This small molecule binds to this protein.
Small molecule (SMILES): Cc1nc(Nc2n[nH]c3c2CN(C(=O)N[C@H](CN(C)C)c2ccccc2)C3(C)C)c2sccc2n1

Binding-site contacts:
Ligand atom C12 contacts residue LEU99 of chain 1.A at 3.5 Å (hydrophobic).
Ligand atom C1 contacts residue LEU99 of chain 1.A at 3.8 Å (hydrophobic).
Ligand atom C4 contacts residue ILE28 of chain 1.A at 3.4 Å (hydrophobic).
Ligand atom N16 contacts residue LEU99 of chain 1.A at 3.0 Å (h-bond).
Ligand atom C6 contacts residue LEU99 of chain 1.A at 3.8 Å (hydrophobic).
Ligand atom N3 contacts residue ILE28 of chain 1.A at 3.2 Å.
Ligand atom C12 contacts residue LEU148 of chain 1.A at 3.7 Å (hydrophobic).
Ligand atom C31 contacts residue GLY31 of chain 1.A at 3.6 Å.
Ligand atom C13 contacts residue LEU148 of chain 1.A at 3.4 Å (hydrophobic).
Ligand atom C31 contacts residue GLY34 of chain 1.A at 3.3 Å.
Ligand atom C14 contacts residue ALA49 of chain 1.A at 3.8 Å (hydrophobic).
Ligand atom C34 contacts residue MET96 of chain 1.A at 3.8 Å (hydrophobic).
Ligand atom O21 contacts residue LYS51 of chain 1.A at 3.7 Å.
Ligand atom C32 contacts residue VAL36 of chain 1.A at 3.8 Å (hydrophobic).
Ligand atom C27 contacts residue THR158 of chain 1.A at 3.6 Å.
Ligand atom N15 contacts residue LEU99 of chain 1.A at 3.8 Å.
Ligand atom C14 contacts residue LEU148 of chain 1.A at 3.6 Å (hydrophobic).
Ligand atom S7 contacts residue ALA100 of chain 1.A at 3.4 Å (h-bond).
Ligand atom C17 contacts residue LEU148 of chain 1.A at 3.7 Å (hydrophobic).
Ligand atom S7 contacts residue LEU99 of chain 1.A at 3.2 Å (h-bond).
Ligand atom N16 contacts residue ALA49 of chain 1.A at 3.7 Å.
Ligand atom C8 contacts residue LYS290 of chain 1.A at 3.2 Å.
Ligand atom C33 contacts residue VAL36 of chain 1.A at 3.8 Å (hydrophobic).
Ligand atom N15 contacts residue GLU97 of chain 1.A at 2.9 Å (salt-bridge).
Ligand atom C29 contacts residue LYS51 of chain 1.A at 3.5 Å.
Ligand atom N16 contacts residue GLU97 of chain 1.A at 3.6 Å (salt-bridge).
Ligand atom C8 contacts residue ALA100 of chain 1.A at 3.8 Å (hydrophobic).
Ligand atom C30 contacts residue SER33 of chain 1.A at 3.7 Å.
Ligand atom C26 contacts residue ASN146 of chain 1.A at 3.1 Å.
Ligand atom C35 contacts residue LEU148 of chain 1.A at 3.7 Å (hydrophobic).
Ligand atom C2 contacts residue ILE28 of chain 1.A at 3.6 Å (hydrophobic).
Ligand atom N15 contacts residue ALA49 of chain 1.A at 3.2 Å.
Ligand atom C35 contacts residue THR158 of chain 1.A at 3.8 Å.
Ligand atom C27 contacts residue ASN146 of chain 1.A at 3.7 Å.
Ligand atom C34 contacts residue ALA49 of chain 1.A at 3.8 Å (hydrophobic).
Ligand atom S7 contacts residue GLY102 of chain 1.A at 3.4 Å (h-bond).
Ligand atom N16 contacts residue TYR98 of chain 1.A at 3.5 Å.
Ligand atom N10 contacts residue LEU99 of chain 1.A at 2.8 Å (h-bond).
Ligand atom C26 contacts residue ASP145 of chain 1.A at 3.4 Å.
Ligand atom C30 contacts residue GLY34 of chain 1.A at 3.6 Å.

Sequence of chain 1.A:
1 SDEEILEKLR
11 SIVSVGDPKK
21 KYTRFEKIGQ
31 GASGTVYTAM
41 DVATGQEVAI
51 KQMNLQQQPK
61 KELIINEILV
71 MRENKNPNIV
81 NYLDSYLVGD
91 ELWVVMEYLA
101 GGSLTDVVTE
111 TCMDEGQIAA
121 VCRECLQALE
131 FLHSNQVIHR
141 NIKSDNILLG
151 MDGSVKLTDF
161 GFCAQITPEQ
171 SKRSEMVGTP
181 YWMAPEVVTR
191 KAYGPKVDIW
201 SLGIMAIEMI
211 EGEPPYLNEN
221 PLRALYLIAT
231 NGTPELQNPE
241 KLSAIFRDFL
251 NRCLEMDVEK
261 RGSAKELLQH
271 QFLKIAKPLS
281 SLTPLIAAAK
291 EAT